Binding-site contacts:
Ligand atom C3 contacts residue GLY106 of chain 1.L at 3.5 Å.
Ligand atom C5 contacts residue ASN301 of chain 1.I at 3.7 Å.
Ligand atom C5 contacts residue ILE104 of chain 1.L at 3.8 Å (hydrophobic).
Ligand atom O3 contacts residue SER62 of chain 1.M at 3.5 Å (h-bond).
Ligand atom C1 contacts residue ASN301 of chain 1.I at 1.4 Å.
Ligand atom O6 contacts residue SER381 of chain 1.I at 3.0 Å (h-bond).
Ligand atom O6 contacts residue SER62 of chain 1.M at 3.6 Å.
Ligand atom C2 contacts residue HIS299 of chain 1.I at 3.5 Å.
Ligand atom C2 contacts residue GLY106 of chain 1.L at 3.3 Å.
Ligand atom O4 contacts residue ARG103 of chain 1.L at 3.5 Å (salt-bridge).
Ligand atom C2 contacts residue SER62 of chain 1.M at 3.5 Å.
Ligand atom O3 contacts residue ASN45 of chain 1.M at 2.8 Å (h-bond).
Ligand atom O5 contacts residue ASN301 of chain 1.I at 2.4 Å (h-bond).
Ligand atom C4 contacts residue ASN45 of chain 1.M at 3.4 Å.
Ligand atom O3 contacts residue GLY61 of chain 1.M at 3.2 Å (h-bond).
Ligand atom O3 contacts residue ILE104 of chain 1.L at 3.5 Å.
Ligand atom O6 contacts residue ASN44 of chain 1.M at 3.3 Å (h-bond).
Ligand atom C8 contacts residue THR267 of chain 1.I at 3.7 Å.
Ligand atom O6 contacts residue ARG296 of chain 1.I at 3.2 Å (salt-bridge).
Ligand atom O7 contacts residue ASN301 of chain 1.I at 3.3 Å (h-bond).
Ligand atom C3 contacts residue ASN301 of chain 1.I at 3.8 Å.
Ligand atom O2 contacts residue SER62 of chain 1.M at 3.5 Å (h-bond).
Ligand atom N2 contacts residue ASN301 of chain 1.I at 2.8 Å (h-bond).
Ligand atom O5 contacts residue ARG103 of chain 1.L at 3.6 Å.
Ligand atom C3 contacts residue ASN45 of chain 1.M at 3.4 Å.
Ligand atom C3 contacts residue ILE104 of chain 1.L at 3.6 Å (hydrophobic).
Ligand atom C3 contacts residue HIS299 of chain 1.I at 3.5 Å.
Ligand atom C2 contacts residue ASN301 of chain 1.I at 2.4 Å.
Ligand atom O6 contacts residue ARG103 of chain 1.L at 3.3 Å (salt-bridge).
Ligand atom O3 contacts residue ASN46 of chain 1.M at 3.4 Å.
Ligand atom O3 contacts residue GLY106 of chain 1.L at 2.8 Å (h-bond).
Ligand atom O4 contacts residue VAL107 of chain 1.L at 3.4 Å.
Ligand atom C4 contacts residue SER62 of chain 1.M at 3.7 Å.
Ligand atom O4 contacts residue ASN45 of chain 1.M at 2.4 Å (h-bond).
Ligand atom C6 contacts residue THR383 of chain 1.I at 3.7 Å.
Ligand atom O6 contacts residue THR383 of chain 1.I at 3.4 Å.
Ligand atom C1 contacts residue HIS299 of chain 1.I at 3.5 Å.
Ligand atom N2 contacts residue HIS299 of chain 1.I at 3.2 Å (h-bond).
Ligand atom O6 contacts residue SER24 of chain 1.M at 3.3 Å (h-bond).
Ligand atom C7 contacts residue ASN301 of chain 1.I at 3.2 Å.

The protein below binds the small molecule below.
Small molecule (SMILES): CC(=O)N[C@H]1[C@H](O[C@H]2[C@H](O)[C@@H](NC(C)=O)CO[C@@H]2CO)O[C@H](CO)[C@@H](O[C@@H]2O[C@H](CO[C@H]3O[C@H](CO[C@H]4O[C@H](CO)[C@@H](O)[C@H](O)[C@@H]4O)[C@@H](O)[C@H](O[C@H]4O[C@H](CO)[C@@H](O)[C@H](O)[C@@H]4O)[C@@H]3O)[C@@H](O)[C@H](O[C@H]3O[C@H](CO)[C@@H](O)[C@H](O)[C@@H]3O[C@H]3O[C@H](CO)[C@@H](O)[C@H](O)[C@@H]3O[C@H]3O[C@H](CO)[C@@H](O)[C@H](O)[C@@H]3O)[C@@H]2O)[C@@H]1O

Sequence of chain 1.I:
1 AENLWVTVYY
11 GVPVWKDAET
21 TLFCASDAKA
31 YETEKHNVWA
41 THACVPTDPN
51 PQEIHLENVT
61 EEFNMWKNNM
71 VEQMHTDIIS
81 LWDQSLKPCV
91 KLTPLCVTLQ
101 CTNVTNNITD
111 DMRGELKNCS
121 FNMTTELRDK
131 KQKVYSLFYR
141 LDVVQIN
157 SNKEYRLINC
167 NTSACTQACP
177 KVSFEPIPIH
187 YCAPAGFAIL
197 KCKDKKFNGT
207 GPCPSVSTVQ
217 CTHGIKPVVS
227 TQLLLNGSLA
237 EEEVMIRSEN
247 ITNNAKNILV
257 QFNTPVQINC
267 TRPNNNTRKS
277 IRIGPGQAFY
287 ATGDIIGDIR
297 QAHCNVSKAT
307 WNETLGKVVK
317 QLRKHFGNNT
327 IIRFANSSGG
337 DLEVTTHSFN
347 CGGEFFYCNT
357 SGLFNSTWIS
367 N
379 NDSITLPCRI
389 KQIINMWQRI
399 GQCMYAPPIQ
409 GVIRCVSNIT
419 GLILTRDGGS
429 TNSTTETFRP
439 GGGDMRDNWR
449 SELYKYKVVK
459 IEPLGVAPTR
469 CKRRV

Sequence of chain 1.L:
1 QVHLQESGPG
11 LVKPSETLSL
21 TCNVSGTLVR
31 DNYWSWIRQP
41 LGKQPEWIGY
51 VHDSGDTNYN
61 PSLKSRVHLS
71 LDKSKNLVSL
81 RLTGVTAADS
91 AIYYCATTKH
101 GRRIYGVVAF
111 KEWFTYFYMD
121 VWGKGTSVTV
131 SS

Sequence of chain 1.M:
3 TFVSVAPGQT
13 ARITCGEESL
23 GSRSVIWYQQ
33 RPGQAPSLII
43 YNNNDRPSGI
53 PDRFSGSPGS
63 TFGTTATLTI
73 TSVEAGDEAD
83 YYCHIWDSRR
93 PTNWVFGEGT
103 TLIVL